The small molecule below binds the protein below.
Small molecule (SMILES): CN1CN([C@@H]2O[C@H](CO[P](=O)(O)O[P](=O)(O)OP(=O)(O)O)[C@@H](O)[C@H]2O)c2nc(N)[nH]c(=O)c21

Binding-site contacts:
Ligand atom N1 contacts residue GLU373 of chain 1.R at 3.7 Å.
Ligand atom N7 contacts residue GLU373 of chain 1.R at 3.6 Å.
Ligand atom O3A contacts residue ARG218 of chain 1.R at 3.4 Å (salt-bridge).
Ligand atom N2 contacts residue SER204 of chain 1.R at 3.1 Å (h-bond).
Ligand atom N2 contacts residue LYS203 of chain 1.R at 3.1 Å.
Ligand atom PA contacts residue ARG218 of chain 1.R at 3.5 Å.
Ligand atom N2 contacts residue ASN374 of chain 1.R at 3.8 Å.
Ligand atom N3 contacts residue GLU373 of chain 1.R at 3.3 Å.
Ligand atom C5' contacts residue ASN439 of chain 1.R at 3.7 Å.
Ligand atom O1B contacts residue ASN439 of chain 1.R at 2.6 Å (h-bond).
Ligand atom N1 contacts residue ASP207 of chain 1.R at 1.9 Å (salt-bridge).
Ligand atom C1' contacts residue GLU373 of chain 1.R at 3.8 Å.
Ligand atom O5' contacts residue MET214 of chain 1.R at 3.6 Å.
Ligand atom N1 contacts residue LYS203 of chain 1.R at 3.8 Å.
Ligand atom C8 contacts residue GLU373 of chain 1.R at 3.6 Å.
Ligand atom C2 contacts residue LYS203 of chain 1.R at 3.3 Å.
Ligand atom O3' contacts residue ASN439 of chain 1.R at 3.6 Å.
Ligand atom N2 contacts residue ASP207 of chain 1.R at 2.7 Å (salt-bridge).
Ligand atom N9 contacts residue GLU373 of chain 1.R at 3.2 Å.
Ligand atom O3B contacts residue ASN439 of chain 1.R at 3.1 Å.
Ligand atom C4 contacts residue GLU373 of chain 1.R at 3.2 Å.
Ligand atom C3' contacts residue ASN439 of chain 1.R at 3.6 Å.
Ligand atom PB contacts residue ASN439 of chain 1.R at 3.4 Å.
Ligand atom O2' contacts residue GLU373 of chain 1.R at 3.2 Å.
Ligand atom C6 contacts residue GLU373 of chain 1.R at 3.6 Å.
Ligand atom O1G contacts residue ASN439 of chain 1.R at 3.6 Å.
Ligand atom O1G contacts residue GLN376 of chain 1.R at 3.5 Å (h-bond).
Ligand atom C4' contacts residue ASN439 of chain 1.R at 3.7 Å.
Ligand atom O1A contacts residue MET214 of chain 1.R at 3.8 Å.
Ligand atom O6 contacts residue ASP207 of chain 1.R at 3.3 Å (salt-bridge).
Ligand atom O3' contacts residue SER440 of chain 1.R at 3.6 Å.
Ligand atom C6 contacts residue ASP207 of chain 1.R at 2.9 Å.
Ligand atom PG contacts residue ASN439 of chain 1.R at 3.4 Å.
Ligand atom C5 contacts residue GLU373 of chain 1.R at 3.4 Å.
Ligand atom C2 contacts residue ASP207 of chain 1.R at 2.6 Å.
Ligand atom C4' contacts residue ALA438 of chain 1.R at 3.3 Å (hydrophobic).
Ligand atom O1B contacts residue ARG436 of chain 1.R at 3.6 Å.
Ligand atom O1A contacts residue ARG218 of chain 1.R at 2.5 Å (salt-bridge).
Ligand atom C5' contacts residue ALA438 of chain 1.R at 3.6 Å (hydrophobic).
Ligand atom N3 contacts residue LYS203 of chain 1.R at 3.6 Å (salt-bridge).

Sequence of chain 1.R:
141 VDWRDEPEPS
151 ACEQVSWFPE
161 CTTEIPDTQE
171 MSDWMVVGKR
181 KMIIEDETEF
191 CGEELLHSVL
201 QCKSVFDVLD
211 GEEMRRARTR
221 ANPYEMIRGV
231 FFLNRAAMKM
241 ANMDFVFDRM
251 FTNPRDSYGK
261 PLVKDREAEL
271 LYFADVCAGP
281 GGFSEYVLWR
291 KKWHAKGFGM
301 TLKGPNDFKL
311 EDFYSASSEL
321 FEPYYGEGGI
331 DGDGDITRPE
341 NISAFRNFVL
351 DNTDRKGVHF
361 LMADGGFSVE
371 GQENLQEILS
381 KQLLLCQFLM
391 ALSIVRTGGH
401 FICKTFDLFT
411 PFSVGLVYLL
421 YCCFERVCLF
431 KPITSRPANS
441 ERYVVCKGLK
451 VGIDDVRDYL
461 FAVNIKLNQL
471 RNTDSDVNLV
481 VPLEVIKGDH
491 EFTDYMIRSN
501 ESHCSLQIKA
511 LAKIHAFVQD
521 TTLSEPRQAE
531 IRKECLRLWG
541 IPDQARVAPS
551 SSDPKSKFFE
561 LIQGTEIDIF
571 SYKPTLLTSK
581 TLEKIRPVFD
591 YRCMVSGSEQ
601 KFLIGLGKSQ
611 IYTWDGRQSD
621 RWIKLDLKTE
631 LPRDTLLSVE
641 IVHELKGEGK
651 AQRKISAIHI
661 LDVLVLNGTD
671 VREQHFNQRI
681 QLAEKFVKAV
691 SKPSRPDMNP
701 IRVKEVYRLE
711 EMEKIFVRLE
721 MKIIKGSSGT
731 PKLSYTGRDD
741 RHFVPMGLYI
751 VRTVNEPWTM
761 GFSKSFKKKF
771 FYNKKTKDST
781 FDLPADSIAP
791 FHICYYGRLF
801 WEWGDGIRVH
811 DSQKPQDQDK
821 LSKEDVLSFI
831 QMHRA